A protein and the small-molecule ligand that binds it are described below.
Small molecule (SMILES): NS(=O)(=O)c1c(F)c(F)c(S(=O)(=O)CCO)c(NC2CCCCCCC2)c1F

Binding-site contacts:
Ligand atom N10 contacts residue ZN1 of chain 1.E at 2.0 Å.
Ligand atom C2 contacts residue HIS92 of chain 1.A at 3.5 Å.
Ligand atom N10 contacts residue HIS117 of chain 1.A at 3.3 Å (h-bond).
Ligand atom C3 contacts residue HIS92 of chain 1.A at 3.1 Å.
Ligand atom C3 contacts residue THR199 of chain 1.A at 3.6 Å.
Ligand atom C24 contacts residue VAL128 of chain 1.A at 3.8 Å (hydrophobic).
Ligand atom C6 contacts residue HIS92 of chain 1.A at 3.7 Å.
Ligand atom O8 contacts residue VAL119 of chain 1.A at 3.8 Å.
Ligand atom N10 contacts residue GLU104 of chain 1.A at 3.5 Å (salt-bridge).
Ligand atom O9 contacts residue LEU197 of chain 1.A at 3.2 Å.
Ligand atom F12 contacts residue HIS94 of chain 1.A at 3.1 Å.
Ligand atom O16 contacts residue GLN90 of chain 1.A at 3.1 Å (h-bond).
Ligand atom N10 contacts residue HIS92 of chain 1.A at 3.4 Å (h-bond).
Ligand atom F12 contacts residue HIS92 of chain 1.A at 3.3 Å.
Ligand atom S7 contacts residue THR198 of chain 1.A at 3.8 Å.
Ligand atom C25 contacts residue VAL128 of chain 1.A at 3.8 Å (hydrophobic).
Ligand atom S7 contacts residue ZN1 of chain 1.E at 3.1 Å.
Ligand atom F12 contacts residue ZN1 of chain 1.E at 2.9 Å.
Ligand atom C4 contacts residue ZN1 of chain 1.E at 3.5 Å.
Ligand atom S11 contacts residue ASN64 of chain 1.A at 3.7 Å.
Ligand atom O21 contacts residue THR199 of chain 1.A at 3.0 Å (h-bond).
Ligand atom N10 contacts residue HIS94 of chain 1.A at 3.4 Å (h-bond).
Ligand atom N10 contacts residue THR198 of chain 1.A at 2.8 Å (h-bond).
Ligand atom C15 contacts residue ASN64 of chain 1.A at 3.6 Å.
Ligand atom N19 contacts residue GLN90 of chain 1.A at 3.7 Å.
Ligand atom F12 contacts residue THR199 of chain 1.A at 3.5 Å.
Ligand atom O9 contacts residue THR198 of chain 1.A at 2.8 Å (h-bond).
Ligand atom C3 contacts residue ZN1 of chain 1.E at 3.4 Å.
Ligand atom F20 contacts residue VAL119 of chain 1.A at 3.6 Å.
Ligand atom C26 contacts residue VAL128 of chain 1.A at 3.8 Å (hydrophobic).
Ligand atom O17 contacts residue ASN64 of chain 1.A at 3.0 Å (h-bond).
Ligand atom O8 contacts residue HIS92 of chain 1.A at 3.3 Å.
Ligand atom S7 contacts residue HIS92 of chain 1.A at 3.7 Å.
Ligand atom O16 contacts residue GLN69 of chain 1.A at 3.5 Å (h-bond).
Ligand atom F12 contacts residue THR198 of chain 1.A at 3.5 Å.
Ligand atom C5 contacts residue HIS92 of chain 1.A at 3.4 Å.
Ligand atom C2 contacts residue THR199 of chain 1.A at 3.7 Å.
Ligand atom O8 contacts residue ZN1 of chain 1.E at 3.2 Å.
Ligand atom C4 contacts residue HIS92 of chain 1.A at 3.3 Å.
Ligand atom F20 contacts residue LEU197 of chain 1.A at 3.7 Å.

Sequence of chain 1.A:
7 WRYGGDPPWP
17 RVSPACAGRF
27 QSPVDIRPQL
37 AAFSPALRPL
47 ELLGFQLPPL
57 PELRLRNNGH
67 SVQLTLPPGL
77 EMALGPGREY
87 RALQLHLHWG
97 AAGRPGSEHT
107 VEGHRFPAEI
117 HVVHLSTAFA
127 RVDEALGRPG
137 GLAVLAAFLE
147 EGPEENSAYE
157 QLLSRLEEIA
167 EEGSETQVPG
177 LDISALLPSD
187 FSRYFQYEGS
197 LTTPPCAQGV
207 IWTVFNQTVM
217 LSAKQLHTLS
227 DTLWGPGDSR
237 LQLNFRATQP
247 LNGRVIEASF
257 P